Binding-site contacts:
Ligand atom C07 contacts residue PRO87 of chain 1.B at 3.6 Å (hydrophobic).
Ligand atom C04 contacts residue THR86 of chain 1.B at 4.0 Å.
Ligand atom C02 contacts residue SER134 of chain 1.B at 3.9 Å.
Ligand atom C05 contacts residue PRO87 of chain 1.B at 3.8 Å (hydrophobic).
Ligand atom C06 contacts residue PRO87 of chain 1.B at 3.6 Å (hydrophobic).
Ligand atom C11 contacts residue THR86 of chain 1.B at 3.9 Å.
Ligand atom C02 contacts residue TYR138 of chain 1.B at 4.1 Å (hydrophobic).
Ligand atom C11 contacts residue PRO85 of chain 1.B at 4.2 Å (hydrophobic).
Ligand atom N08 contacts residue GLY142 of chain 1.B at 3.7 Å.
Ligand atom C04 contacts residue LEU140 of chain 1.B at 4.0 Å (hydrophobic).
Ligand atom C11 contacts residue GLY142 of chain 1.B at 4.1 Å.
Ligand atom O03 contacts residue SER134 of chain 1.B at 3.4 Å.
Ligand atom O03 contacts residue GLY136 of chain 1.B at 4.2 Å.
Ligand atom N01 contacts residue SER134 of chain 1.B at 3.8 Å.
Ligand atom C10 contacts residue THR86 of chain 1.B at 4.0 Å.
Ligand atom C07 contacts residue GLY142 of chain 1.B at 4.2 Å.
Ligand atom C06 contacts residue LEU140 of chain 1.B at 3.5 Å (hydrophobic).
Ligand atom C10 contacts residue GLY142 of chain 1.B at 3.7 Å.
Ligand atom O03 contacts residue ILE135 of chain 1.B at 2.8 Å (h-bond).
Ligand atom C12 contacts residue PRO85 of chain 1.B at 4.1 Å (hydrophobic).
Ligand atom C09 contacts residue GLY142 of chain 1.B at 3.4 Å.
Ligand atom C10 contacts residue GLY143 of chain 1.B at 3.5 Å.
Ligand atom O03 contacts residue THR86 of chain 1.B at 4.0 Å.
Ligand atom C05 contacts residue LEU140 of chain 1.B at 3.6 Å (hydrophobic).
Ligand atom C12 contacts residue LEU140 of chain 1.B at 4.2 Å (hydrophobic).
Ligand atom C09 contacts residue GLY143 of chain 1.B at 3.4 Å.
Ligand atom C02 contacts residue GLY136 of chain 1.B at 4.0 Å.
Ligand atom N01 contacts residue GLY136 of chain 1.B at 2.9 Å (h-bond).
Ligand atom C05 contacts residue TYR138 of chain 1.B at 3.6 Å (hydrophobic).
Ligand atom C12 contacts residue THR86 of chain 1.B at 3.7 Å.
Ligand atom C04 contacts residue PRO87 of chain 1.B at 3.7 Å (hydrophobic).
Ligand atom N01 contacts residue ILE135 of chain 1.B at 4.2 Å.
Ligand atom C11 contacts residue PRO87 of chain 1.B at 3.7 Å (hydrophobic).
Ligand atom C10 contacts residue PRO85 of chain 1.B at 3.4 Å (hydrophobic).
Ligand atom C02 contacts residue ILE135 of chain 1.B at 3.9 Å (hydrophobic).
Ligand atom N08 contacts residue GLY143 of chain 1.B at 4.2 Å.
Ligand atom N01 contacts residue TYR138 of chain 1.B at 3.0 Å (h-bond).
Ligand atom C02 contacts residue PRO87 of chain 1.B at 4.1 Å (hydrophobic).
Ligand atom C09 contacts residue GLY111 of chain 1.B at 3.7 Å.
Ligand atom C12 contacts residue PRO87 of chain 1.B at 3.8 Å (hydrophobic).

Sequence of chain 1.B:
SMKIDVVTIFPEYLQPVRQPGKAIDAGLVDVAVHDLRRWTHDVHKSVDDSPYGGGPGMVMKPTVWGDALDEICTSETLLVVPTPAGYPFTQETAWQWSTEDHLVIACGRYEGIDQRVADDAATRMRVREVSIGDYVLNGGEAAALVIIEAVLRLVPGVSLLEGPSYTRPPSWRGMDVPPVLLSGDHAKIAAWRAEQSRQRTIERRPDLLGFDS

This small molecule binds to this protein.
Small molecule (SMILES): NC(=O)c1ccc2[nH]ccc2c1